Sequence of chain 1.A:
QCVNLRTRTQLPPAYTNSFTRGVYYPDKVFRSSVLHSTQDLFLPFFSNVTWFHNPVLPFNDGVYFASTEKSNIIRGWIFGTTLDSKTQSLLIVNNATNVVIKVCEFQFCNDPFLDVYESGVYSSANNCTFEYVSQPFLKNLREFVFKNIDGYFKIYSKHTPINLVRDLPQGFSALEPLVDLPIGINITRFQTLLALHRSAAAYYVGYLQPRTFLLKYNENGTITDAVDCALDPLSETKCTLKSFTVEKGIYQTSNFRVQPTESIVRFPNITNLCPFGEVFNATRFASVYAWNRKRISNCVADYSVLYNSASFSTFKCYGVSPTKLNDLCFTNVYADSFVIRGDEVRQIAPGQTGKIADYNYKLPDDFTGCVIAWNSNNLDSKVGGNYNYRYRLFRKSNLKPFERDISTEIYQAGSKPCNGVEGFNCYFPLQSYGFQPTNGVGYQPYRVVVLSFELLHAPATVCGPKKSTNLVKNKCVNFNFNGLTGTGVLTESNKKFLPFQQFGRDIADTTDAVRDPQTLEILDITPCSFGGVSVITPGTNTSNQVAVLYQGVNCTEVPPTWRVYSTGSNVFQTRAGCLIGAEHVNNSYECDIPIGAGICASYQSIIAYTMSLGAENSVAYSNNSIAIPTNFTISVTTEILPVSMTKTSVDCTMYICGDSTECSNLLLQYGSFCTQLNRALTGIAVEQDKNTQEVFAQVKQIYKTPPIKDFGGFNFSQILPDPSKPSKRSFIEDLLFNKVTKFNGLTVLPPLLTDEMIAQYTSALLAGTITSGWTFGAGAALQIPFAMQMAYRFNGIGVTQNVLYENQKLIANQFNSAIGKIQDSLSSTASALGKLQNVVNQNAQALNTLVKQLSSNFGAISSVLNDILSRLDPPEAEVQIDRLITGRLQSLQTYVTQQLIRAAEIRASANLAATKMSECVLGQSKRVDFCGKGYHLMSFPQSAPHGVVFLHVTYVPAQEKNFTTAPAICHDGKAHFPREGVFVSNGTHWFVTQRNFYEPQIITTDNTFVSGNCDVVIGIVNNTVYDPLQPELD

The small molecule below binds the protein below.
Small molecule (SMILES): CC(=O)N[C@H]1[C@H](O[C@H]2[C@H](O)[C@@H](NC(C)=O)CO[C@@H]2CO)O[C@H](CO)[C@@H](O)[C@@H]1O

Binding-site contacts:
Ligand atom O5 contacts residue ASN1132 of chain 1.A at 2.4 Å (h-bond).
Ligand atom O7 contacts residue ASN1132 of chain 1.A at 4.3 Å.
Ligand atom C3 contacts residue ASN1132 of chain 1.A at 3.8 Å.
Ligand atom C7 contacts residue ASN1132 of chain 1.A at 3.8 Å.
Ligand atom C5 contacts residue ASN1132 of chain 1.A at 3.7 Å.
Ligand atom C1 contacts residue ASN1132 of chain 1.A at 1.4 Å.
Ligand atom N2 contacts residue ASN1132 of chain 1.A at 2.9 Å (h-bond).
Ligand atom C2 contacts residue ASN1132 of chain 1.A at 2.4 Å.
Ligand atom C4 contacts residue ASN1132 of chain 1.A at 4.2 Å.